Sequence of chain 1.D:
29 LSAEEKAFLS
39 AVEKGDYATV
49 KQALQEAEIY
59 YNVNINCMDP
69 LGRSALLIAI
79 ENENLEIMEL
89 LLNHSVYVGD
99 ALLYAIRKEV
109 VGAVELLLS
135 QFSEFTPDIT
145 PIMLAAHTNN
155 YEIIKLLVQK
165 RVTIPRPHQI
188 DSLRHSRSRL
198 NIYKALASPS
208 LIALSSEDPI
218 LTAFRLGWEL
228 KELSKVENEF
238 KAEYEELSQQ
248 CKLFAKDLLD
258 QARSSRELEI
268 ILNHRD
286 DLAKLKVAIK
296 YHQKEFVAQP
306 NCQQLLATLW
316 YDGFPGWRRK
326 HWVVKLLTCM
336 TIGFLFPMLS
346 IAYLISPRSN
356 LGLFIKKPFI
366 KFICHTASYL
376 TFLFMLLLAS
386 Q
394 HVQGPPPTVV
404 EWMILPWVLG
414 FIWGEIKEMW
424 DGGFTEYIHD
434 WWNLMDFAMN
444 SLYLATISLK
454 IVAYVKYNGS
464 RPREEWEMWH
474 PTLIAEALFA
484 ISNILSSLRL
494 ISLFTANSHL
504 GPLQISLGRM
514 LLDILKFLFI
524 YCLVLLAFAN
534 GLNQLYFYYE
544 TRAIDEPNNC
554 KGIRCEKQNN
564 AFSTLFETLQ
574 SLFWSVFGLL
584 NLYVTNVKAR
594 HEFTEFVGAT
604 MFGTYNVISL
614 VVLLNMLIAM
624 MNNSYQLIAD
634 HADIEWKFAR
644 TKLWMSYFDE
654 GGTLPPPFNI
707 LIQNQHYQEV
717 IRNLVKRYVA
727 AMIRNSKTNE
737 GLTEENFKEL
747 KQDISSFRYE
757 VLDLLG

Binding-site contacts:
Ligand atom CAM contacts residue TRP322 of chain 1.A at 4.0 Å (hydrophobic).
Ligand atom CAK contacts residue PHE497 of chain 1.A at 3.8 Å (hydrophobic).
Ligand atom CAN contacts residue PHE522 of chain 1.D at 4.0 Å (hydrophobic).
Ligand atom CAX contacts residue ALA499 of chain 1.A at 3.9 Å (hydrophobic).
Ligand atom CAI contacts residue LEU496 of chain 1.A at 3.4 Å (hydrophobic).
Ligand atom OAH contacts residue TRP315 of chain 1.A at 3.2 Å (h-bond).
Ligand atom CAA contacts residue CYS525 of chain 1.D at 3.9 Å (hydrophobic).
Ligand atom CAL contacts residue PHE364 of chain 1.A at 3.7 Å (hydrophobic).
Ligand atom CAX contacts residue PHE364 of chain 1.A at 3.5 Å (hydrophobic).
Ligand atom OAF contacts residue PHE364 of chain 1.A at 3.7 Å.
Ligand atom CAD contacts residue LEU496 of chain 1.A at 2.8 Å (hydrophobic).
Ligand atom OAF contacts residue TRP322 of chain 1.A at 3.1 Å.
Ligand atom CAP contacts residue PHE522 of chain 1.D at 3.3 Å (hydrophobic).
Ligand atom OAG contacts residue ASN500 of chain 1.A at 3.1 Å.
Ligand atom OAH contacts residue ALA499 of chain 1.A at 3.7 Å.
Ligand atom CAQ contacts residue LEU526 of chain 1.D at 3.6 Å (hydrophobic).
Ligand atom CBE contacts residue PHE522 of chain 1.D at 3.5 Å (hydrophobic).
Ligand atom CAV contacts residue LEU496 of chain 1.A at 3.6 Å (hydrophobic).
Ligand atom CAZ contacts residue LEU496 of chain 1.A at 3.6 Å (hydrophobic).
Ligand atom CAL contacts residue ALA499 of chain 1.A at 3.7 Å (hydrophobic).
Ligand atom OAH contacts residue TRP647 of chain 1.A at 4.0 Å.
Ligand atom OAG contacts residue ALA499 of chain 1.A at 4.0 Å.
Ligand atom OAH contacts residue TYR316 of chain 1.A at 3.2 Å (h-bond).
Ligand atom CAQ contacts residue PHE522 of chain 1.D at 3.1 Å (hydrophobic).
Ligand atom OAH contacts residue PHE364 of chain 1.A at 3.8 Å.
Ligand atom CBG contacts residue PHE522 of chain 1.D at 3.4 Å (hydrophobic).
Ligand atom CAE contacts residue LEU375 of chain 1.A at 3.8 Å (hydrophobic).
Ligand atom CAM contacts residue ALA499 of chain 1.A at 3.7 Å (hydrophobic).
Ligand atom CAY contacts residue ASN500 of chain 1.A at 4.0 Å.
Ligand atom CAV contacts residue PHE367 of chain 1.A at 4.1 Å (hydrophobic).
Ligand atom CBA contacts residue CYS525 of chain 1.D at 4.0 Å (hydrophobic).
Ligand atom CAX contacts residue TYR316 of chain 1.A at 3.1 Å (hydrophobic).
Ligand atom CAY contacts residue ALA499 of chain 1.A at 3.9 Å (hydrophobic).
Ligand atom OAF contacts residue TYR316 of chain 1.A at 2.3 Å (h-bond).
Ligand atom CAB contacts residue PHE522 of chain 1.D at 3.8 Å (hydrophobic).
Ligand atom CAQ contacts residue PHE497 of chain 1.A at 3.5 Å (hydrophobic).
Ligand atom CAE contacts residue LEU493 of chain 1.A at 3.8 Å (hydrophobic).
Ligand atom CAP contacts residue LEU526 of chain 1.D at 3.3 Å (hydrophobic).
Ligand atom CAO contacts residue LEU493 of chain 1.A at 4.0 Å (hydrophobic).
Ligand atom CAA contacts residue LEU529 of chain 1.D at 3.2 Å (hydrophobic).

This small molecule binds to this protein.
Small molecule (SMILES): CC(C)CCC[C@@H](C)[C@H]1CC[C@H]2[C@@H]3CC=C4C[C@@H](OC(=O)CCC(=O)O)CC[C@]4(C)[C@H]3CC[C@]12C

Sequence of chain 1.A:
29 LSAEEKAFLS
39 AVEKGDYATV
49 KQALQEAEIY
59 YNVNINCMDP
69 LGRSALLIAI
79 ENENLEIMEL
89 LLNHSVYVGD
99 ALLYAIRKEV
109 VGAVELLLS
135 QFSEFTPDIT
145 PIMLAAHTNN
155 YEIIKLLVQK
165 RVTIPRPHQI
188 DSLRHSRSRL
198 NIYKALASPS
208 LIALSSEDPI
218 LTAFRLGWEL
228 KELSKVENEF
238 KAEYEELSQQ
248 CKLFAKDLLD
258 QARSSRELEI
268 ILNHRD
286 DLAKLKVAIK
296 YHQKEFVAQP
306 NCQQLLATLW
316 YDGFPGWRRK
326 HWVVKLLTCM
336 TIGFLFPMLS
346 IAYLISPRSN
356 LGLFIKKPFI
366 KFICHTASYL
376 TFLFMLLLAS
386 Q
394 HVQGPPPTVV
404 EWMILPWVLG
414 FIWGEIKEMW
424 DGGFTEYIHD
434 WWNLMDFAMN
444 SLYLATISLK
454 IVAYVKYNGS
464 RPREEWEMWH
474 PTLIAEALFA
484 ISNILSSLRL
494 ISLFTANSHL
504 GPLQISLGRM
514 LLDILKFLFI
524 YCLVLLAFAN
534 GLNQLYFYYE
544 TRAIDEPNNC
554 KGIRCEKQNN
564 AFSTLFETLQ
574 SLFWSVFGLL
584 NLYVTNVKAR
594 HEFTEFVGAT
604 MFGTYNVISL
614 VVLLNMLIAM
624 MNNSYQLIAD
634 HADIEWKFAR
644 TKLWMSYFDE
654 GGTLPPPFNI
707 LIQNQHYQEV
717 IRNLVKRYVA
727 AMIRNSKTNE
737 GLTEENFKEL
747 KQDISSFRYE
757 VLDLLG